Sequence of chain 1.D:
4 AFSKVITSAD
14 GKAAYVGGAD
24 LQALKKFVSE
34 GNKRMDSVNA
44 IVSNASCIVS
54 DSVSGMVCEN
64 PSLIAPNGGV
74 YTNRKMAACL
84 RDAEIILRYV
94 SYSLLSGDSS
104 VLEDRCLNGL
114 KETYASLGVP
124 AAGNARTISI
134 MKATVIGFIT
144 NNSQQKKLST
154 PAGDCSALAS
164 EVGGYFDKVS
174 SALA

Sequence of chain 1.C:
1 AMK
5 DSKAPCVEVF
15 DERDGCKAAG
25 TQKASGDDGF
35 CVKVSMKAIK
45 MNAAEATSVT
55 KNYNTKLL

Binding-site contacts:
Ligand atom C3A contacts residue PHE62 of chain 1.J at 3.6 Å (hydrophobic).
Ligand atom C1B contacts residue THR137 of chain 1.D at 3.5 Å.
Ligand atom OA contacts residue LYS149 of chain 1.D at 3.0 Å (salt-bridge).
Ligand atom C1A contacts residue GLN148 of chain 1.D at 3.1 Å.
Ligand atom NB contacts residue THR137 of chain 1.D at 3.2 Å (h-bond).
Ligand atom NC contacts residue ASP54 of chain 1.D at 2.9 Å (salt-bridge).
Ligand atom NC contacts residue ALA64 of chain 1.J at 3.5 Å.
Ligand atom C3B contacts residue THR137 of chain 1.D at 3.6 Å.
Ligand atom CBA contacts residue ILE51 of chain 1.D at 3.5 Å (hydrophobic).
Ligand atom C1B contacts residue ASP54 of chain 1.D at 3.7 Å.
Ligand atom NB contacts residue ASP54 of chain 1.D at 2.8 Å (salt-bridge).
Ligand atom CHA contacts residue THR137 of chain 1.D at 3.6 Å.
Ligand atom C4D contacts residue CYS61 of chain 1.D at 3.3 Å (hydrophobic).
Ligand atom CAB contacts residue ALA136 of chain 1.D at 3.5 Å (hydrophobic).
Ligand atom O1B contacts residue GLY63 of chain 1.J at 3.6 Å.
Ligand atom OD contacts residue CYS61 of chain 1.D at 3.4 Å (h-bond).
Ligand atom O1C contacts residue ARG129 of chain 1.D at 3.0 Å (salt-bridge).
Ligand atom CAD contacts residue CYS61 of chain 1.D at 1.9 Å (hydrophobic).
Ligand atom C4B contacts residue THR137 of chain 1.D at 3.4 Å.
Ligand atom CGC contacts residue ALA136 of chain 1.D at 3.7 Å (hydrophobic).
Ligand atom C4D contacts residue LYS60 of chain 1.C at 3.7 Å.
Ligand atom C3D contacts residue CYS61 of chain 1.D at 2.7 Å (hydrophobic).
Ligand atom CMD contacts residue ASP54 of chain 1.D at 3.7 Å.
Ligand atom OD contacts residue LYS60 of chain 1.C at 3.2 Å.
Ligand atom NA contacts residue GLN148 of chain 1.D at 3.1 Å (h-bond).
Ligand atom CHA contacts residue LEU61 of chain 1.C at 3.4 Å (hydrophobic).
Ligand atom CAD contacts residue TYR57 of chain 1.C at 3.4 Å (hydrophobic).
Ligand atom CBA contacts residue CYS50 of chain 1.D at 1.8 Å (hydrophobic).
Ligand atom CAA contacts residue PHE62 of chain 1.J at 3.4 Å (hydrophobic).
Ligand atom OA contacts residue SER146 of chain 1.D at 3.5 Å.
Ligand atom CBD contacts residue CYS61 of chain 1.D at 2.9 Å (hydrophobic).
Ligand atom O1B contacts residue ALA64 of chain 1.J at 3.7 Å.
Ligand atom CBA contacts residue PHE141 of chain 1.D at 3.7 Å (hydrophobic).
Ligand atom CAD contacts residue TYR57 of chain 1.J at 3.4 Å (hydrophobic).
Ligand atom C4A contacts residue LEU61 of chain 1.C at 3.6 Å (hydrophobic).
Ligand atom C2B contacts residue THR137 of chain 1.D at 3.6 Å.
Ligand atom OA contacts residue GLN147 of chain 1.D at 3.5 Å (h-bond).
Ligand atom NA contacts residue PHE62 of chain 1.J at 3.7 Å.
Ligand atom OA contacts residue GLN148 of chain 1.D at 2.9 Å (h-bond).
Ligand atom CAA contacts residue CYS50 of chain 1.D at 2.7 Å (hydrophobic).

This small molecule binds to this protein.
Small molecule (SMILES): CCC1=C(C)[C@@H](CC2=N/C(=C\c3[nH]c(/C=C4\NC(=O)C(C)=C4CC)c(C)c3CCC(=O)O)C(CCC(=O)O)=C2C)NC1=O

Sequence of chain 1.J:
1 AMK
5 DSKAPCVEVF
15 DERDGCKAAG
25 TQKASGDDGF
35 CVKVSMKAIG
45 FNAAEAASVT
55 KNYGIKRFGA